Binding-site contacts:
Ligand atom C18 contacts residue RAV1 of chain 15.J at 1.3 Å.
Ligand atom C6 contacts residue SER27 of chain 15.A at 3.7 Å.
Ligand atom C17 contacts residue RAV1 of chain 15.J at 0.9 Å.
Ligand atom O8 contacts residue LEU24 of chain 12.A at 2.9 Å.
Ligand atom C4 contacts residue SER27 of chain 15.A at 3.4 Å.
Ligand atom N5 contacts residue ARG59 of chain 15.A at 4.0 Å.
Ligand atom C14 contacts residue RAV1 of chain 15.J at 1.3 Å.
Ligand atom N3 contacts residue RAV1 of chain 15.J at 0.8 Å.
Ligand atom C14 contacts residue SER27 of chain 12.A at 2.8 Å.
Ligand atom C14 contacts residue TYR28 of chain 12.A at 3.6 Å (hydrophobic).
Ligand atom O9 contacts residue RAV1 of chain 15.J at 0.7 Å.
Ligand atom O8 contacts residue RAV1 of chain 15.J at 0.5 Å (h-bond).
Ligand atom C4 contacts residue ARG59 of chain 12.A at 3.9 Å.
Ligand atom C12 contacts residue LEU81 of chain 12.A at 3.8 Å (hydrophobic).
Ligand atom C12 contacts residue RAV1 of chain 15.J at 0.3 Å.
Ligand atom O7 contacts residue SER27 of chain 15.A at 3.8 Å.
Ligand atom O9 contacts residue SER27 of chain 15.A at 3.2 Å (h-bond).
Ligand atom C14 contacts residue LEU24 of chain 12.A at 3.8 Å (hydrophobic).
Ligand atom C17 contacts residue ALA55 of chain 12.A at 3.9 Å (hydrophobic).
Ligand atom C17 contacts residue ARG59 of chain 15.A at 3.9 Å.
Ligand atom C16 contacts residue SER27 of chain 12.A at 3.7 Å.
Ligand atom C18 contacts residue LEU81 of chain 15.A at 3.2 Å (hydrophobic).
Ligand atom C12 contacts residue LEU81 of chain 15.A at 3.9 Å (hydrophobic).
Ligand atom C15 contacts residue ARG59 of chain 15.A at 3.5 Å.
Ligand atom C4 contacts residue RAV1 of chain 15.J at 0.7 Å.
Ligand atom O7 contacts residue RAV1 of chain 15.J at 0.5 Å (h-bond).
Ligand atom C13 contacts residue RAV1 of chain 15.J at 1.5 Å.
Ligand atom N5 contacts residue RAV1 of chain 15.J at 1.3 Å.
Ligand atom C17 contacts residue SER27 of chain 12.A at 3.3 Å.
Ligand atom C2 contacts residue LEU24 of chain 12.A at 3.8 Å (hydrophobic).
Ligand atom N3 contacts residue ARG59 of chain 12.A at 3.6 Å.
Ligand atom N5 contacts residue SER27 of chain 15.A at 2.7 Å (h-bond).
Ligand atom C6 contacts residue RAV1 of chain 15.J at 1.3 Å.
Ligand atom O7 contacts residue LEU24 of chain 15.A at 3.2 Å.
Ligand atom C2 contacts residue RAV1 of chain 15.J at 1.3 Å.
Ligand atom C15 contacts residue RAV1 of chain 15.J at 0.7 Å.
Ligand atom O9 contacts residue ARG59 of chain 12.A at 4.0 Å.
Ligand atom C18 contacts residue LEU81 of chain 12.A at 3.9 Å (hydrophobic).
Ligand atom C16 contacts residue RAV1 of chain 15.J at 0.7 Å.
Ligand atom C1 contacts residue RAV1 of chain 15.J at 0.1 Å.

Sequence of chain 12.A:
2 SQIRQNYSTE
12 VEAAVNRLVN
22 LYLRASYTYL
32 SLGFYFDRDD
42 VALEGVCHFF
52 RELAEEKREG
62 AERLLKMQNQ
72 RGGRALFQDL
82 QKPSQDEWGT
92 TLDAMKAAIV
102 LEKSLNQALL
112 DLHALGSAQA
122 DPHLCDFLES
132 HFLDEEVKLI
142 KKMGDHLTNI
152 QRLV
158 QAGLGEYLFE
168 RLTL

Sequence of chain 15.A:
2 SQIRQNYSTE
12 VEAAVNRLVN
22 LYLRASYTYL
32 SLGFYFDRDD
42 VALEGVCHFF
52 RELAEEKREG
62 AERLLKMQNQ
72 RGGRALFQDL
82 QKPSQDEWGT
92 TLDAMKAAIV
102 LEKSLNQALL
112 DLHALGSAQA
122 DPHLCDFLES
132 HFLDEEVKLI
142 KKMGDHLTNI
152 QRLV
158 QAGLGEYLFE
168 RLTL

The small molecule below binds the protein below.
Small molecule (SMILES): CCC[C@H](C)C1(CC)C(=O)NC(=O)NC1=O